Binding-site contacts:
Ligand atom C1A contacts residue HIS247 of chain 1.F at 3.5 Å.
Ligand atom CGD contacts residue ARG209 of chain 1.F at 3.0 Å.
Ligand atom O2A contacts residue TYR163 of chain 1.F at 2.9 Å.
Ligand atom NC contacts residue ASP194 of chain 1.F at 3.1 Å (salt-bridge).
Ligand atom CGA contacts residue SER275 of chain 1.F at 3.1 Å.
Ligand atom CAA contacts residue TYR203 of chain 1.F at 3.4 Å (hydrophobic).
Ligand atom NB contacts residue TYR250 of chain 1.F at 3.0 Å (h-bond).
Ligand atom NB contacts residue ASP194 of chain 1.F at 3.0 Å (salt-bridge).
Ligand atom CBC contacts residue CYS12 of chain 1.F at 1.6 Å (hydrophobic).
Ligand atom C1B contacts residue TYR250 of chain 1.F at 3.5 Å (hydrophobic).
Ligand atom O1A contacts residue SER275 of chain 1.F at 3.2 Å (h-bond).
Ligand atom CBB contacts residue PRO456 of chain 1.F at 3.4 Å (hydrophobic).
Ligand atom OC contacts residue ASP194 of chain 1.F at 3.3 Å (salt-bridge).
Ligand atom ND contacts residue ASP194 of chain 1.F at 2.7 Å (salt-bridge).
Ligand atom OB contacts residue TYR250 of chain 1.F at 3.5 Å (h-bond).
Ligand atom CHD contacts residue PRO196 of chain 1.F at 3.5 Å (hydrophobic).
Ligand atom O2D contacts residue TYR203 of chain 1.F at 3.5 Å (h-bond).
Ligand atom CAC contacts residue CYS12 of chain 1.F at 2.9 Å (hydrophobic).
Ligand atom OC contacts residue TYR250 of chain 1.F at 3.1 Å.
Ligand atom CBA contacts residue TYR203 of chain 1.F at 3.1 Å (hydrophobic).
Ligand atom CBB contacts residue GLN188 of chain 1.F at 3.1 Å.
Ligand atom CBD contacts residue HIS247 of chain 1.F at 3.4 Å.
Ligand atom O2D contacts residue ARG209 of chain 1.F at 2.9 Å (salt-bridge).
Ligand atom CMA contacts residue TYR163 of chain 1.F at 3.2 Å (hydrophobic).
Ligand atom CAD contacts residue TYR203 of chain 1.F at 3.4 Å (hydrophobic).
Ligand atom CHD contacts residue ASP194 of chain 1.F at 3.5 Å.
Ligand atom NA contacts residue HIS247 of chain 1.F at 3.5 Å.
Ligand atom CHA contacts residue HIS247 of chain 1.F at 3.5 Å.
Ligand atom C4B contacts residue GLN188 of chain 1.F at 3.5 Å.
Ligand atom NA contacts residue ASP194 of chain 1.F at 3.6 Å.
Ligand atom C4B contacts residue TYR250 of chain 1.F at 3.2 Å (hydrophobic).
Ligand atom O1D contacts residue ARG209 of chain 1.F at 2.4 Å (salt-bridge).
Ligand atom C4D contacts residue ASP194 of chain 1.F at 3.6 Å.
Ligand atom CMA contacts residue TYR190 of chain 1.F at 3.6 Å (hydrophobic).
Ligand atom O2A contacts residue SER275 of chain 1.F at 2.6 Å (h-bond).
Ligand atom OB contacts residue GLN188 of chain 1.F at 2.4 Å (h-bond).
Ligand atom C1D contacts residue ASP194 of chain 1.F at 3.2 Å.
Ligand atom O1A contacts residue HIS277 of chain 1.F at 3.2 Å (h-bond).
Ligand atom C4C contacts residue ASP194 of chain 1.F at 3.2 Å.
Ligand atom CMC contacts residue ARG453 of chain 1.F at 3.4 Å.

Sequence of chain 1.F:
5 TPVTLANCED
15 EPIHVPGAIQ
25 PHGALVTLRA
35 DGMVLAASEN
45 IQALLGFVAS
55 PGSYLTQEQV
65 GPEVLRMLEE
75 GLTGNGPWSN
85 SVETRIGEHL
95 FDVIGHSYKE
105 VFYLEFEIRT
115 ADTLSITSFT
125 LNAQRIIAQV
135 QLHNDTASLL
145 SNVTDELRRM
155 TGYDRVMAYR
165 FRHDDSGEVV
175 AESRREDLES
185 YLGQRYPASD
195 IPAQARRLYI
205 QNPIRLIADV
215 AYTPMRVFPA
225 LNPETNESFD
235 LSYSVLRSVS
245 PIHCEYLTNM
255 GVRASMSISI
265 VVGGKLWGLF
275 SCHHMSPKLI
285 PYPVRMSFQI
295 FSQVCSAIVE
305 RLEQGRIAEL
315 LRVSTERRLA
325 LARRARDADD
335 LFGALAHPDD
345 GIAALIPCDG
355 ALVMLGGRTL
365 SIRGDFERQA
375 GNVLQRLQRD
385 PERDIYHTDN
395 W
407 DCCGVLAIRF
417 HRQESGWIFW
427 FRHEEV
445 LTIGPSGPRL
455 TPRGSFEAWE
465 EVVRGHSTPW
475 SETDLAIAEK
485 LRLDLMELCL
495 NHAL

This protein binds this small molecule.
Small molecule (SMILES): C=CC1=C(C)/C(=C/c2[nH]c(/C=C3\N=C(/C=C4\NC(=O)C(C)=C4C=C)C(C)=C3CCC(=O)O)c(CCC(=O)O)c2C)NC1=O